Binding-site contacts:
Ligand atom O4 contacts residue HIS1099 of chain 1.B at 3.4 Å (h-bond).
Ligand atom O7 contacts residue HIS1099 of chain 1.B at 3.1 Å.
Ligand atom C3 contacts residue THR1098 of chain 1.B at 3.8 Å.
Ligand atom N2 contacts residue ASN1096 of chain 1.B at 2.9 Å (h-bond).
Ligand atom C1 contacts residue PHE1101 of chain 1.B at 4.2 Å (hydrophobic).
Ligand atom O5 contacts residue PHE1101 of chain 1.B at 3.5 Å.
Ligand atom C3 contacts residue HIS1099 of chain 1.B at 3.6 Å.
Ligand atom C2 contacts residue THR1098 of chain 1.B at 3.9 Å.
Ligand atom C8 contacts residue ASN1096 of chain 1.B at 4.1 Å.
Ligand atom C5 contacts residue HIS1099 of chain 1.B at 3.4 Å.
Ligand atom N2 contacts residue HIS1099 of chain 1.B at 4.4 Å.
Ligand atom C2 contacts residue ASN1096 of chain 1.B at 2.4 Å.
Ligand atom C3 contacts residue ASN1096 of chain 1.B at 3.8 Å.
Ligand atom O3 contacts residue THR1098 of chain 1.B at 4.4 Å.
Ligand atom C7 contacts residue ASN1096 of chain 1.B at 3.6 Å.
Ligand atom O7 contacts residue ASN1096 of chain 1.B at 3.9 Å.
Ligand atom C1 contacts residue THR1098 of chain 1.B at 4.2 Å.
Ligand atom N2 contacts residue THR1098 of chain 1.B at 3.3 Å (h-bond).
Ligand atom C6 contacts residue HIS1099 of chain 1.B at 4.3 Å.
Ligand atom C5 contacts residue ASN1096 of chain 1.B at 3.7 Å.
Ligand atom C4 contacts residue ASN1096 of chain 1.B at 4.2 Å.
Ligand atom C5 contacts residue PHE1101 of chain 1.B at 3.7 Å (hydrophobic).
Ligand atom C7 contacts residue THR1098 of chain 1.B at 4.3 Å.
Ligand atom C6 contacts residue PHE1101 of chain 1.B at 3.5 Å (hydrophobic).
Ligand atom C8 contacts residue HIS1099 of chain 1.B at 4.2 Å.
Ligand atom C4 contacts residue HIS1099 of chain 1.B at 3.6 Å.
Ligand atom O5 contacts residue ASN1096 of chain 1.B at 2.4 Å (h-bond).
Ligand atom C8 contacts residue THR1098 of chain 1.B at 4.2 Å.
Ligand atom C1 contacts residue ASN1096 of chain 1.B at 1.4 Å.
Ligand atom C7 contacts residue HIS1099 of chain 1.B at 3.6 Å.
Ligand atom O5 contacts residue HIS1099 of chain 1.B at 4.3 Å.
Ligand atom C1 contacts residue HIS1099 of chain 1.B at 4.2 Å.

A small-molecule ligand and the protein it binds are described below.
Small molecule (SMILES): CC(=O)N[C@H]1[C@H](O[C@H]2[C@H](O)[C@@H](NC(C)=O)CO[C@@H]2CO)O[C@H](CO)[C@@H](O)[C@@H]1O

Sequence of chain 1.B:
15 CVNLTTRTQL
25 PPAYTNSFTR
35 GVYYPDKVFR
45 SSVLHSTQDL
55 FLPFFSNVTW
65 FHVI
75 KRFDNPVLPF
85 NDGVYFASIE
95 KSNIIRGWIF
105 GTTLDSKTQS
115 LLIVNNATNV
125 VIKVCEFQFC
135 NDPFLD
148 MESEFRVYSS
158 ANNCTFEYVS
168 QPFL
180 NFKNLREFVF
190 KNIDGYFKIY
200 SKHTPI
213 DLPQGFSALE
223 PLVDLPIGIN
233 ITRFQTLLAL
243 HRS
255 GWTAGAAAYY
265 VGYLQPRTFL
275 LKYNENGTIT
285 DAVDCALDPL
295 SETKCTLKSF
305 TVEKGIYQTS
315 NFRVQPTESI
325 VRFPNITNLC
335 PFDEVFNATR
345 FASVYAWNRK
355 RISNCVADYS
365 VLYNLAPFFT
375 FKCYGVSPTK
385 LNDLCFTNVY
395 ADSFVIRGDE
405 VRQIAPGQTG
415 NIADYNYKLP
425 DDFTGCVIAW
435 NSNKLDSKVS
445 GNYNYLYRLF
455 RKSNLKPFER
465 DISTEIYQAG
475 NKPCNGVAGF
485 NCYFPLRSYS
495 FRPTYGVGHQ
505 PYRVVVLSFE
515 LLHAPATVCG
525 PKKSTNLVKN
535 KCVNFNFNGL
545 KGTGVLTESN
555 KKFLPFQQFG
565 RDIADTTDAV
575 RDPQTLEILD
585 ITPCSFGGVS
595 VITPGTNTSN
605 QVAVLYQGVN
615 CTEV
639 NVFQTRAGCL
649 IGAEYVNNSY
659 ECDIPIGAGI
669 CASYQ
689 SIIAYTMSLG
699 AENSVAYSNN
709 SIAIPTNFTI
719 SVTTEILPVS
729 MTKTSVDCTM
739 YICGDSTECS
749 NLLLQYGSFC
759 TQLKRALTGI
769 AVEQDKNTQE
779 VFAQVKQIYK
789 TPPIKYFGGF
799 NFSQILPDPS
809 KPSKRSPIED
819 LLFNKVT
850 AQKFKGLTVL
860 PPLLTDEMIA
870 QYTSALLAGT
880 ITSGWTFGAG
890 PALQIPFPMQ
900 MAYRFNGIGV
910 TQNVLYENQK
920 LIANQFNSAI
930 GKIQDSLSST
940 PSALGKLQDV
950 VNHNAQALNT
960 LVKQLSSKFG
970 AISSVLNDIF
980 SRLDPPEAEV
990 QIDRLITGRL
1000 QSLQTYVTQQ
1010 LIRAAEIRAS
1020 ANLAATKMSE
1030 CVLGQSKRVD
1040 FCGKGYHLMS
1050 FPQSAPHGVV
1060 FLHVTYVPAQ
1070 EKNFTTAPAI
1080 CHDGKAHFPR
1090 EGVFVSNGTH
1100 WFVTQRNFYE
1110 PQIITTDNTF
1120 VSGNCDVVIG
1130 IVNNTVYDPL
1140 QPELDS